Sequence of chain 1.B:
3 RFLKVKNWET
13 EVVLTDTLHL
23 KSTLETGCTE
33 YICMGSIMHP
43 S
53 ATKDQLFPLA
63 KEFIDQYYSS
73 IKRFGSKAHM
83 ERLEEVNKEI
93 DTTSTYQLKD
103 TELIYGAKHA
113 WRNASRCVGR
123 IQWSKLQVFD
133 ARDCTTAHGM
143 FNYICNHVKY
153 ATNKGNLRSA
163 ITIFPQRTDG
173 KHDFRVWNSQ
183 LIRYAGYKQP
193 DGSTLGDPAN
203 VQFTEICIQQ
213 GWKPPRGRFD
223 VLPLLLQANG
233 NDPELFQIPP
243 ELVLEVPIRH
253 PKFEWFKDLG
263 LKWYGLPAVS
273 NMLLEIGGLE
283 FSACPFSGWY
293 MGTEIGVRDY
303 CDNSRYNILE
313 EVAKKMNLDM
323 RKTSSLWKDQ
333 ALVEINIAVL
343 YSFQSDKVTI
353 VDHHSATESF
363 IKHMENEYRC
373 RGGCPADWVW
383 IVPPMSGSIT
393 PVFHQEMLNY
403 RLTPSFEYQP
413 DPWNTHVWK

This protein binds this small molecule.
Small molecule (SMILES): Cc1cc(N)nc(CCc2cncc(CCCN(C)C)c2)c1

Binding-site contacts:
Ligand atom C05 contacts residue VAL271 of chain 1.B at 3.7 Å (hydrophobic).
Ligand atom C02 contacts residue GLU296 of chain 1.B at 3.3 Å.
Ligand atom N02 contacts residue TRP291 of chain 1.B at 2.9 Å (h-bond).
Ligand atom C03 contacts residue HEM1 of chain 1.G at 3.4 Å.
Ligand atom C17 contacts residue ARG185 of chain 1.B at 3.3 Å.
Ligand atom C13 contacts residue GLN182 of chain 1.B at 3.6 Å.
Ligand atom C07 contacts residue PRO269 of chain 1.B at 4.0 Å (hydrophobic).
Ligand atom N11 contacts residue TYR266 of chain 1.B at 2.8 Å (h-bond).
Ligand atom C18 contacts residue HEM1 of chain 1.G at 4.0 Å.
Ligand atom C16 contacts residue ARG185 of chain 1.B at 3.5 Å.
Ligand atom N02 contacts residue GLU296 of chain 1.B at 2.6 Å (salt-bridge).
Ligand atom N02 contacts residue HEM1 of chain 1.G at 3.4 Å.
Ligand atom C18 contacts residue GLN182 of chain 1.B at 4.0 Å.
Ligand atom C06 contacts residue GLU296 of chain 1.B at 3.5 Å.
Ligand atom N11 contacts residue GLN182 of chain 1.B at 3.7 Å.
Ligand atom C07 contacts residue PHE288 of chain 1.B at 3.5 Å (hydrophobic).
Ligand atom C16 contacts residue TYR266 of chain 1.B at 3.4 Å (hydrophobic).
Ligand atom N01 contacts residue GLU296 of chain 1.B at 2.8 Å (salt-bridge).
Ligand atom C12 contacts residue GLN182 of chain 1.B at 3.6 Å.
Ligand atom C13 contacts residue TYR292 of chain 1.B at 4.0 Å (hydrophobic).
Ligand atom N02 contacts residue TYR292 of chain 1.B at 3.9 Å.
Ligand atom C02 contacts residue TRP291 of chain 1.B at 3.9 Å (hydrophobic).
Ligand atom C06 contacts residue PRO269 of chain 1.B at 3.9 Å (hydrophobic).
Ligand atom C08 contacts residue GLU296 of chain 1.B at 3.4 Å.
Ligand atom C07 contacts residue HEM1 of chain 1.G at 3.8 Å.
Ligand atom N01 contacts residue PRO269 of chain 1.B at 3.8 Å.
Ligand atom C14 contacts residue GLN182 of chain 1.B at 3.7 Å.
Ligand atom C08 contacts residue HEM1 of chain 1.G at 3.9 Å.
Ligand atom C12 contacts residue TYR266 of chain 1.B at 3.8 Å (hydrophobic).
Ligand atom C02 contacts residue HEM1 of chain 1.G at 3.8 Å.
Ligand atom C02 contacts residue PRO269 of chain 1.B at 3.8 Å (hydrophobic).
Ligand atom N11 contacts residue TYR292 of chain 1.B at 3.5 Å (h-bond).
Ligand atom C15 contacts residue GLN182 of chain 1.B at 3.7 Å.
Ligand atom C09 contacts residue PRO269 of chain 1.B at 3.7 Å (hydrophobic).
Ligand atom C12 contacts residue TYR292 of chain 1.B at 3.2 Å (hydrophobic).
Ligand atom N11 contacts residue ARG185 of chain 1.B at 3.9 Å.
Ligand atom C16 contacts residue GLN182 of chain 1.B at 3.9 Å.
Ligand atom C15 contacts residue ARG185 of chain 1.B at 3.9 Å.
Ligand atom C17 contacts residue GLN182 of chain 1.B at 3.9 Å.
Ligand atom C04 contacts residue PRO269 of chain 1.B at 4.0 Å (hydrophobic).